The protein below binds the small molecule below.
Small molecule (SMILES): CCCCS(=N)(=O)CC[C@H](N)C(=O)O

Sequence of chain 1.D:
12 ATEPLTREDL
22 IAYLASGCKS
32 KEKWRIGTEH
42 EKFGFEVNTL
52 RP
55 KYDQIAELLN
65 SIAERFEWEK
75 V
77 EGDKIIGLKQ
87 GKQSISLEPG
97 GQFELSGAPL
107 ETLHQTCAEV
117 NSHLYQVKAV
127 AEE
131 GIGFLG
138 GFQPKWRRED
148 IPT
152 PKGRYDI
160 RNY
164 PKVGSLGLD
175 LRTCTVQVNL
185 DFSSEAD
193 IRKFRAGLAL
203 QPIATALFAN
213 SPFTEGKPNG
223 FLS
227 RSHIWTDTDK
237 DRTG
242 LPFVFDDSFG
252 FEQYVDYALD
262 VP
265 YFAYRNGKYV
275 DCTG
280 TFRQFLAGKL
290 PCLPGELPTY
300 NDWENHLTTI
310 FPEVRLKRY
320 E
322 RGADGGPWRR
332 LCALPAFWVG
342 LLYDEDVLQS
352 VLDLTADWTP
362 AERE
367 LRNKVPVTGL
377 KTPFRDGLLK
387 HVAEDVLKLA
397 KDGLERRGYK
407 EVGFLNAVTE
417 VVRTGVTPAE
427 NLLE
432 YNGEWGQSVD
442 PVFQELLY

Binding-site contacts:
Ligand atom SAF contacts residue GLU42 of chain 1.D at 4.1 Å.
Ligand atom CAB contacts residue MSE159 of chain 1.D at 4.1 Å.
Ligand atom O contacts residue CYS178 of chain 1.D at 3.2 Å.
Ligand atom OXT contacts residue THR179 of chain 1.D at 3.5 Å.
Ligand atom CAB contacts residue PRO95 of chain 1.D at 3.5 Å (hydrophobic).
Ligand atom SAF contacts residue GLU94 of chain 1.D at 3.8 Å.
Ligand atom O contacts residue THR177 of chain 1.D at 3.1 Å (h-bond).
Ligand atom CAC contacts residue MSE159 of chain 1.D at 3.5 Å.
Ligand atom SAF contacts residue MG1 of chain 1.O at 3.5 Å.
Ligand atom C contacts residue GLU42 of chain 1.D at 3.8 Å.
Ligand atom O contacts residue THR179 of chain 1.D at 3.2 Å (h-bond).
Ligand atom CB contacts residue GLU42 of chain 1.D at 3.6 Å.
Ligand atom OAG contacts residue GLU42 of chain 1.D at 3.4 Å (salt-bridge).
Ligand atom OXT contacts residue TRP231 of chain 1.D at 3.1 Å (h-bond).
Ligand atom CAC contacts residue PHE310 of chain 1.D at 4.1 Å (hydrophobic).
Ligand atom CAH contacts residue MSE173 of chain 1.D at 4.1 Å.
Ligand atom CB contacts residue TRP231 of chain 1.D at 4.1 Å (hydrophobic).
Ligand atom NAA contacts residue ARG322 of chain 1.D at 3.0 Å (salt-bridge).
Ligand atom OAG contacts residue MG1 of chain 1.O at 2.3 Å.
Ligand atom CA contacts residue THR177 of chain 1.D at 3.4 Å.
Ligand atom CB contacts residue THR179 of chain 1.D at 4.0 Å.
Ligand atom O contacts residue GLU42 of chain 1.D at 3.7 Å.
Ligand atom CA contacts residue GLU42 of chain 1.D at 3.5 Å.
Ligand atom NAA contacts residue PHE310 of chain 1.D at 3.7 Å.
Ligand atom O contacts residue ARG227 of chain 1.D at 3.0 Å (salt-bridge).
Ligand atom C contacts residue THR179 of chain 1.D at 3.6 Å.
Ligand atom C contacts residue TRP231 of chain 1.D at 3.9 Å (hydrophobic).
Ligand atom CAD contacts residue PHE310 of chain 1.D at 3.5 Å (hydrophobic).
Ligand atom CAB contacts residue GLU94 of chain 1.D at 3.4 Å.
Ligand atom C contacts residue ARG227 of chain 1.D at 3.6 Å.
Ligand atom CA contacts residue TRP231 of chain 1.D at 4.2 Å (hydrophobic).
Ligand atom OXT contacts residue ARG227 of chain 1.D at 3.2 Å (salt-bridge).
Ligand atom OAG contacts residue GLU94 of chain 1.D at 3.2 Å (salt-bridge).
Ligand atom CAH contacts residue MG1 of chain 1.O at 4.0 Å.
Ligand atom C contacts residue THR177 of chain 1.D at 3.4 Å.
Ligand atom CAH contacts residue GLU42 of chain 1.D at 3.6 Å.
Ligand atom CAH contacts residue GLU94 of chain 1.D at 3.9 Å.
Ligand atom CAE contacts residue GLU94 of chain 1.D at 3.5 Å.
Ligand atom N contacts residue GLU42 of chain 1.D at 2.6 Å (salt-bridge).
Ligand atom N contacts residue THR177 of chain 1.D at 3.2 Å (h-bond).